The small molecule below binds the protein below.
Small molecule (SMILES): CCC(O)O

Binding-site contacts:
Ligand atom C4 contacts residue HIS285 of chain 1.S at 3.9 Å.
Ligand atom O3 contacts residue SER114 of chain 1.S at 2.7 Å (h-bond).
Ligand atom O4 contacts residue SER114 of chain 1.S at 2.6 Å (h-bond).
Ligand atom O4 contacts residue TRP192 of chain 1.S at 4.3 Å.
Ligand atom C5 contacts residue SER114 of chain 1.S at 3.4 Å.
Ligand atom C5 contacts residue PHE176 of chain 1.S at 4.1 Å (hydrophobic).
Ligand atom C4 contacts residue SER114 of chain 1.S at 2.0 Å.
Ligand atom C4 contacts residue TRP115 of chain 1.S at 4.2 Å (hydrophobic).
Ligand atom O3 contacts residue GLY37 of chain 1.S at 4.2 Å.
Ligand atom C5 contacts residue LEU38 of chain 1.S at 4.2 Å (hydrophobic).
Ligand atom O3 contacts residue TRP115 of chain 1.S at 3.8 Å.
Ligand atom C4 contacts residue LEU38 of chain 1.S at 4.0 Å (hydrophobic).
Ligand atom O4 contacts residue LEU38 of chain 1.S at 4.0 Å.
Ligand atom O4 contacts residue HIS285 of chain 1.S at 3.3 Å (h-bond).
Ligand atom C6 contacts residue PHE176 of chain 1.S at 4.0 Å (hydrophobic).
Ligand atom C5 contacts residue TRP192 of chain 1.S at 4.1 Å (hydrophobic).
Ligand atom O3 contacts residue LEU38 of chain 1.S at 2.8 Å.
Ligand atom C6 contacts residue SER114 of chain 1.S at 3.6 Å.

Sequence of chain 1.S:
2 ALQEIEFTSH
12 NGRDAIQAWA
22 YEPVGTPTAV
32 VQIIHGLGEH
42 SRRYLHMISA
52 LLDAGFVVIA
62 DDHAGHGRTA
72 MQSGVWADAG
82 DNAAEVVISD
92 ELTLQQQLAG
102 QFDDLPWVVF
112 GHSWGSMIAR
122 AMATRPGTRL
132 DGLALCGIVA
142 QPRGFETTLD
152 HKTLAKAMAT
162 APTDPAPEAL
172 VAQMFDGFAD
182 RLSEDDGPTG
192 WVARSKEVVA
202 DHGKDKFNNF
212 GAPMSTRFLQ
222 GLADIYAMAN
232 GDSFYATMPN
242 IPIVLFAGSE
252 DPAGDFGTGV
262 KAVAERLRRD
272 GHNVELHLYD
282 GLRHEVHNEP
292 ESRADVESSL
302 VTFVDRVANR